Sequence of chain 1.A:
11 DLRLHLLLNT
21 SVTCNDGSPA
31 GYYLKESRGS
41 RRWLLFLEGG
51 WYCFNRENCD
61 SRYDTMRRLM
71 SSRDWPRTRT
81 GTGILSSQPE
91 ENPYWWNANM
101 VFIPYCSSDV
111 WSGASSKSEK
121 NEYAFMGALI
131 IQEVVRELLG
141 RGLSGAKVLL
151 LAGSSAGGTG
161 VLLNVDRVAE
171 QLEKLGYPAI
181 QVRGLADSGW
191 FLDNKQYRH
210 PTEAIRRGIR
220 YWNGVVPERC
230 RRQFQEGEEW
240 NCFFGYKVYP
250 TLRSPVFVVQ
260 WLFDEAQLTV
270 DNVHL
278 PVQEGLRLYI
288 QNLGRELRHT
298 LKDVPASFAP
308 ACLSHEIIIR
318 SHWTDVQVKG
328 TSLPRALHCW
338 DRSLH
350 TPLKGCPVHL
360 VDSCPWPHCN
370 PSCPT

The small molecule below binds the protein below.
Small molecule (SMILES): COC(=O)c1ccccc1Oc1ccc(N)cc1

Binding-site contacts:
Ligand atom C03 contacts residue TYR52 of chain 1.A at 3.9 Å (hydrophobic).
Ligand atom O04 contacts residue TRP51 of chain 1.A at 3.9 Å.
Ligand atom C01 contacts residue TRP51 of chain 1.A at 3.8 Å (hydrophobic).
Ligand atom C17 contacts residue PHE191 of chain 1.A at 3.8 Å (hydrophobic).
Ligand atom C15 contacts residue VAL269 of chain 1.A at 4.2 Å (hydrophobic).
Ligand atom C17 contacts residue VAL269 of chain 1.A at 3.8 Å (hydrophobic).
Ligand atom C16 contacts residue PHE191 of chain 1.A at 4.3 Å (hydrophobic).
Ligand atom C15 contacts residue PHE243 of chain 1.A at 4.1 Å (hydrophobic).
Ligand atom C06 contacts residue PHE191 of chain 1.A at 3.5 Å (hydrophobic).
Ligand atom C13 contacts residue PRO210 of chain 1.A at 4.0 Å (hydrophobic).
Ligand atom C09 contacts residue PHE191 of chain 1.A at 3.9 Å (hydrophobic).
Ligand atom C07 contacts residue THR159 of chain 1.A at 3.9 Å.
Ligand atom N18 contacts residue LEU192 of chain 1.A at 3.0 Å (h-bond).
Ligand atom C16 contacts residue VAL269 of chain 1.A at 3.6 Å (hydrophobic).
Ligand atom N18 contacts residue THR211 of chain 1.A at 4.3 Å.
Ligand atom C07 contacts residue PHE242 of chain 1.A at 3.2 Å (hydrophobic).
Ligand atom C07 contacts residue PHE191 of chain 1.A at 3.7 Å (hydrophobic).
Ligand atom O02 contacts residue PHE191 of chain 1.A at 3.6 Å.
Ligand atom C10 contacts residue PHE191 of chain 1.A at 3.8 Å (hydrophobic).
Ligand atom C15 contacts residue PRO210 of chain 1.A at 4.3 Å (hydrophobic).
Ligand atom C13 contacts residue PHE243 of chain 1.A at 4.1 Å (hydrophobic).
Ligand atom C16 contacts residue LEU192 of chain 1.A at 3.2 Å (hydrophobic).
Ligand atom C06 contacts residue THR159 of chain 1.A at 3.8 Å.
Ligand atom C09 contacts residue PHE243 of chain 1.A at 3.6 Å (hydrophobic).
Ligand atom O04 contacts residue TYR52 of chain 1.A at 3.2 Å.
Ligand atom N18 contacts residue ASP193 of chain 1.A at 3.5 Å.
Ligand atom C10 contacts residue ILE214 of chain 1.A at 4.3 Å (hydrophobic).
Ligand atom C08 contacts residue PHE191 of chain 1.A at 3.9 Å (hydrophobic).
Ligand atom C08 contacts residue PHE243 of chain 1.A at 3.9 Å (hydrophobic).
Ligand atom C14 contacts residue THR211 of chain 1.A at 3.8 Å.
Ligand atom C14 contacts residue PRO210 of chain 1.A at 3.6 Å (hydrophobic).
Ligand atom N18 contacts residue PRO210 of chain 1.A at 4.1 Å.
Ligand atom C08 contacts residue PHE242 of chain 1.A at 3.3 Å (hydrophobic).
Ligand atom C16 contacts residue PHE243 of chain 1.A at 4.2 Å (hydrophobic).
Ligand atom C16 contacts residue GLN266 of chain 1.A at 3.9 Å.
Ligand atom N18 contacts residue ASN194 of chain 1.A at 3.9 Å.
Ligand atom C15 contacts residue LEU192 of chain 1.A at 3.5 Å (hydrophobic).
Ligand atom C14 contacts residue PHE243 of chain 1.A at 3.9 Å (hydrophobic).
Ligand atom C03 contacts residue PHE191 of chain 1.A at 3.9 Å (hydrophobic).
Ligand atom C05 contacts residue PHE191 of chain 1.A at 3.6 Å (hydrophobic).